Binding-site contacts:
Ligand atom O7 contacts residue ASN771 of chain 1.A at 4.2 Å.
Ligand atom O5 contacts residue ASN771 of chain 1.A at 2.3 Å (h-bond).
Ligand atom C7 contacts residue ASN771 of chain 1.A at 3.4 Å.
Ligand atom C7 contacts residue PRO767 of chain 1.A at 4.3 Å (hydrophobic).
Ligand atom C5 contacts residue ASN771 of chain 1.A at 3.7 Å.
Ligand atom C2 contacts residue ASN771 of chain 1.A at 2.5 Å.
Ligand atom C8 contacts residue ASN771 of chain 1.A at 3.7 Å.
Ligand atom C8 contacts residue PRO767 of chain 1.A at 3.4 Å (hydrophobic).
Ligand atom C1 contacts residue MET470 of chain 1.A at 4.0 Å (hydrophobic).
Ligand atom C4 contacts residue ASN771 of chain 1.A at 4.2 Å.
Ligand atom C3 contacts residue ASN771 of chain 1.A at 3.8 Å.
Ligand atom N2 contacts residue PRO767 of chain 1.A at 4.2 Å.
Ligand atom C1 contacts residue ASN771 of chain 1.A at 1.4 Å.
Ligand atom O5 contacts residue MET470 of chain 1.A at 3.6 Å.
Ligand atom N2 contacts residue ASN771 of chain 1.A at 3.0 Å (h-bond).

This protein binds this small molecule.
Small molecule (SMILES): CC(=O)N[C@H]1[C@H](O[C@H]2[C@H](O)[C@@H](NC(C)=O)CO[C@@H]2CO)O[C@H](CO)[C@@H](O)[C@@H]1O

Sequence of chain 1.A:
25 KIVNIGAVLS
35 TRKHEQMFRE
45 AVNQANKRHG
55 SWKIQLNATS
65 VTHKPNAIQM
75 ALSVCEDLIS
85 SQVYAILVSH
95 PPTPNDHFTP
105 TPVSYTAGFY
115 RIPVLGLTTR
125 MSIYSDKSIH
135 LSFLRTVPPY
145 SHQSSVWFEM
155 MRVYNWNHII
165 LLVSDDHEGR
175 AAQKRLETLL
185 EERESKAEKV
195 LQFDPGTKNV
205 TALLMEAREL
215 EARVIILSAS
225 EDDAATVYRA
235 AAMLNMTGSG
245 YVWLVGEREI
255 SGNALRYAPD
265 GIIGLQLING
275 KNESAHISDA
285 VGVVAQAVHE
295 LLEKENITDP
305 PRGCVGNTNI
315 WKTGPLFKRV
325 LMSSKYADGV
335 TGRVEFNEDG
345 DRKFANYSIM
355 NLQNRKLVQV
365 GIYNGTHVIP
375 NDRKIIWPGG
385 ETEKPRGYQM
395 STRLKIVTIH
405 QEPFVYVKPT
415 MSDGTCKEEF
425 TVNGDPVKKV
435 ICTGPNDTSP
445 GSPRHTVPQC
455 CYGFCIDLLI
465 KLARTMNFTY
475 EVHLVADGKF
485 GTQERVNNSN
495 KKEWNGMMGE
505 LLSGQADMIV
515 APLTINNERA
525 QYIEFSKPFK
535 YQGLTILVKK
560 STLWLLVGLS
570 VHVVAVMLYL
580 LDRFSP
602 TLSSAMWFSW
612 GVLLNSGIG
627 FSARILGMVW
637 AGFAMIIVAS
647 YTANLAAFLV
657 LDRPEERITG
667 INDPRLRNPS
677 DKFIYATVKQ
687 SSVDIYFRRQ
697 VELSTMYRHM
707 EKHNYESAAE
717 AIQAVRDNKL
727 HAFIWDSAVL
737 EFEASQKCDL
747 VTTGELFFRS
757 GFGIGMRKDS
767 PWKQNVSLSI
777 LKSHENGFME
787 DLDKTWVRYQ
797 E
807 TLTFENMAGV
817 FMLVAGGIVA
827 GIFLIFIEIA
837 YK